Sequence of chain 1.Y:
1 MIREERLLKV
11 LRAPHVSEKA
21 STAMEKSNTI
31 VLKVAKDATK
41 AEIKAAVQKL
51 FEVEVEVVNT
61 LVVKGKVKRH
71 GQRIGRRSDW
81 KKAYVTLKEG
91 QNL

Binding-site contacts:
Ligand atom CG contacts residue GLY71 of chain 1.Y at 4.4 Å.
Ligand atom CD contacts residue HIS70 of chain 1.Y at 4.2 Å.
Ligand atom O contacts residue HIS70 of chain 1.Y at 3.9 Å.

This small molecule binds to this protein.
Small molecule (SMILES): CC[C@H](C)[C@H](NC(=O)[C@H](Cc1ccc(O)cc1)NC(=O)[C@@H](NC(=O)[C@@H]1CCCN1)C(C)C)C(=O)N1CCC[C@H]1C(=O)N[C@@H](CCCN=C(N)N)C(=O)N1CCC[C@H]1C(=O)N[C@@H](CCCN=C(N)N)C(=O)N1CCC[C@H]1C(=O)N1CCC[C@H]1C(=O)N[C@@H](Cc1cnc[nH]1)C(=O)N1CCC[C@H]1C(=O)N[C@@H](CCCN=C(N)N)C(=O)N[C@@H](CC(C)C)C(N)=O